Sequence of chain 1.B:
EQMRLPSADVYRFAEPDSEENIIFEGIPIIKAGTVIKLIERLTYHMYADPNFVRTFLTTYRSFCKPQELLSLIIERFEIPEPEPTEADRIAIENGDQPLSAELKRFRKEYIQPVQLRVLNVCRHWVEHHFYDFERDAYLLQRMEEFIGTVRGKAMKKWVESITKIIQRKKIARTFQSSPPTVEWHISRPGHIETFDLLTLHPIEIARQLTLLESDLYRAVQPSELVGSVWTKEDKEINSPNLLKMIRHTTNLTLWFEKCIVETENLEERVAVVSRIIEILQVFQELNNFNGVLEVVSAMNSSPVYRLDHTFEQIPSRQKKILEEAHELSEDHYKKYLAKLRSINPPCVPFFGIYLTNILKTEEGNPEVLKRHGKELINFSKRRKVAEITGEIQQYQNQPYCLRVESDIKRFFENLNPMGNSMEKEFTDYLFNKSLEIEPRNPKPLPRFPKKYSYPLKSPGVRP

Binding-site contacts:
Ligand atom C24 contacts residue HIS343 of chain 1.B at 3.8 Å.
Ligand atom C6 contacts residue HIS343 of chain 1.B at 3.5 Å.
Ligand atom C4 contacts residue ASN317 of chain 1.B at 3.8 Å.
Ligand atom N1 contacts residue HIS343 of chain 1.B at 3.4 Å.
Ligand atom N20 contacts residue MET316 of chain 1.B at 2.9 Å (h-bond).
Ligand atom C19 contacts residue MET316 of chain 1.B at 3.8 Å (hydrophobic).
Ligand atom N20 contacts residue TYR322 of chain 1.B at 3.5 Å.
Ligand atom F27 contacts residue GLU340 of chain 1.B at 3.4 Å.
Ligand atom N15 contacts residue ASN317 of chain 1.B at 2.9 Å (h-bond).
Ligand atom C25 contacts residue ASN317 of chain 1.B at 3.4 Å.
Ligand atom C7 contacts residue HIS343 of chain 1.B at 3.8 Å.
Ligand atom N15 contacts residue HIS343 of chain 1.B at 3.7 Å.
Ligand atom C24 contacts residue LEU339 of chain 1.B at 3.8 Å (hydrophobic).
Ligand atom F29 contacts residue LEU339 of chain 1.B at 3.6 Å.
Ligand atom C7 contacts residue TYR322 of chain 1.B at 3.6 Å (hydrophobic).
Ligand atom C10 contacts residue HIS343 of chain 1.B at 3.3 Å.
Ligand atom C8 contacts residue HIS343 of chain 1.B at 3.8 Å.
Ligand atom C5 contacts residue HIS343 of chain 1.B at 3.4 Å.
Ligand atom F29 contacts residue LYS336 of chain 1.B at 3.3 Å.
Ligand atom N20 contacts residue PHE328 of chain 1.B at 3.4 Å.
Ligand atom C8 contacts residue TYR322 of chain 1.B at 3.8 Å (hydrophobic).
Ligand atom C21 contacts residue PHE328 of chain 1.B at 3.5 Å (hydrophobic).
Ligand atom N3 contacts residue HIS343 of chain 1.B at 3.5 Å.
Ligand atom C2 contacts residue HIS343 of chain 1.B at 3.5 Å.
Ligand atom C17 contacts residue LEU339 of chain 1.B at 3.8 Å (hydrophobic).
Ligand atom C16 contacts residue GLU340 of chain 1.B at 3.7 Å.
Ligand atom C25 contacts residue LEU339 of chain 1.B at 3.6 Å (hydrophobic).
Ligand atom C6 contacts residue TYR322 of chain 1.B at 3.5 Å (hydrophobic).
Ligand atom C23 contacts residue LEU339 of chain 1.B at 3.7 Å (hydrophobic).
Ligand atom C18 contacts residue ASN317 of chain 1.B at 3.5 Å.
Ligand atom C14 contacts residue ASN317 of chain 1.B at 3.5 Å.
Ligand atom C5 contacts residue TYR322 of chain 1.B at 3.9 Å (hydrophobic).
Ligand atom C4 contacts residue HIS343 of chain 1.B at 3.4 Å.
Ligand atom C22 contacts residue LEU339 of chain 1.B at 3.7 Å (hydrophobic).
Ligand atom C24 contacts residue ASN317 of chain 1.B at 3.6 Å.
Ligand atom F28 contacts residue PHE328 of chain 1.B at 3.4 Å.
Ligand atom C19 contacts residue TYR322 of chain 1.B at 3.9 Å (hydrophobic).
Ligand atom C6 contacts residue ASN317 of chain 1.B at 3.2 Å.
Ligand atom C25 contacts residue HIS343 of chain 1.B at 3.7 Å.
Ligand atom C9 contacts residue HIS343 of chain 1.B at 3.6 Å.

This protein binds this small molecule.
Small molecule (SMILES): COc1cc2nc(C)nc(N[C@H](C)c3cc(N)cc(C(F)(F)F)c3)c2cc1OC